Sequence of chain 2.D:
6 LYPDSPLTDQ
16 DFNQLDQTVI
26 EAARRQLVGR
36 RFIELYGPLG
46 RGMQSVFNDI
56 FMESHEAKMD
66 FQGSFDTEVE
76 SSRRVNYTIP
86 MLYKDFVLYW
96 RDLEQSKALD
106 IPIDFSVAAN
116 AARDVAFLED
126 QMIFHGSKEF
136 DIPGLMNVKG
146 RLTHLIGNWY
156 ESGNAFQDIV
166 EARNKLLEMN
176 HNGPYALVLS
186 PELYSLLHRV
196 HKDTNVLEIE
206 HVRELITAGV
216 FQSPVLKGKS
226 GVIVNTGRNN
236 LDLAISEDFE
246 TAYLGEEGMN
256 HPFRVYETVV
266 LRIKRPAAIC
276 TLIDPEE

This protein binds this small molecule.
Small molecule (SMILES): CC[C@H](C)[C@H](NC(=O)[C@H](CC(C)C)NC(=O)[C@H](CO)NC(=O)CNC(=O)[C@@H](NC(=O)[C@@H](N)[C@@H](C)O)C(C)C)C(=O)N[C@H](C=O)CCC(N)=O

Binding-site contacts:
Ligand atom N contacts residue ASP243 of chain 2.D at 3.2 Å (salt-bridge).
Ligand atom CA contacts residue ARG29 of chain 2.D at 4.0 Å.
Ligand atom OE1 contacts residue ARG36 of chain 2.D at 3.8 Å.
Ligand atom C contacts residue ARG35 of chain 2.D at 4.4 Å.
Ligand atom CG2 contacts residue LEU40 of chain 2.D at 4.2 Å (hydrophobic).
Ligand atom CB contacts residue ARG35 of chain 2.D at 4.1 Å.
Ligand atom CD1 contacts residue ARG29 of chain 2.D at 4.4 Å.
Ligand atom CA contacts residue ASP243 of chain 2.D at 3.3 Å.
Ligand atom N contacts residue PRO43 of chain 2.D at 4.4 Å.
Ligand atom CB contacts residue PRO43 of chain 2.D at 3.8 Å (hydrophobic).
Ligand atom C contacts residue ASP243 of chain 2.D at 3.8 Å.
Ligand atom CD1 contacts residue LEU40 of chain 2.D at 3.8 Å (hydrophobic).
Ligand atom C contacts residue ARG35 of chain 2.D at 3.6 Å.
Ligand atom CD1 contacts residue ARG35 of chain 2.D at 4.5 Å.
Ligand atom CB contacts residue ARG35 of chain 2.D at 3.5 Å.
Ligand atom CB contacts residue ASP243 of chain 2.D at 4.3 Å.
Ligand atom CG1 contacts residue ARG35 of chain 2.D at 4.2 Å.
Ligand atom N contacts residue ARG35 of chain 2.D at 4.1 Å.
Ligand atom N contacts residue ASP243 of chain 2.D at 2.8 Å (salt-bridge).
Ligand atom CA contacts residue ASP243 of chain 2.D at 4.4 Å.
Ligand atom CD1 contacts residue LEU32 of chain 2.D at 3.8 Å (hydrophobic).
Ligand atom O contacts residue ARG29 of chain 2.D at 3.8 Å.
Ligand atom O contacts residue ARG36 of chain 2.D at 3.6 Å (salt-bridge).
Ligand atom CG2 contacts residue ASP243 of chain 2.D at 3.3 Å.
Ligand atom CB contacts residue ARG29 of chain 2.D at 4.1 Å.
Ligand atom O contacts residue ASP243 of chain 2.D at 4.1 Å.
Ligand atom CG2 contacts residue PRO43 of chain 2.D at 3.9 Å (hydrophobic).
Ligand atom OG contacts residue ILE25 of chain 2.D at 4.0 Å.
Ligand atom CA contacts residue ARG35 of chain 2.D at 3.9 Å.
Ligand atom CB contacts residue LEU40 of chain 2.D at 4.1 Å (hydrophobic).
Ligand atom OG contacts residue ARG29 of chain 2.D at 4.3 Å.
Ligand atom NE2 contacts residue ARG36 of chain 2.D at 3.9 Å.
Ligand atom CA contacts residue PRO43 of chain 2.D at 4.4 Å (hydrophobic).
Ligand atom O contacts residue ARG35 of chain 2.D at 3.1 Å (salt-bridge).
Ligand atom C contacts residue ARG36 of chain 2.D at 3.2 Å.
Ligand atom CD contacts residue ARG36 of chain 2.D at 4.1 Å.
Ligand atom CG contacts residue LEU40 of chain 2.D at 4.4 Å (hydrophobic).
Ligand atom C contacts residue ASP243 of chain 2.D at 3.9 Å.
Ligand atom CA contacts residue ASP243 of chain 2.D at 4.3 Å.
Ligand atom O contacts residue ARG35 of chain 2.D at 3.4 Å (salt-bridge).